Sequence of chain 1.C:
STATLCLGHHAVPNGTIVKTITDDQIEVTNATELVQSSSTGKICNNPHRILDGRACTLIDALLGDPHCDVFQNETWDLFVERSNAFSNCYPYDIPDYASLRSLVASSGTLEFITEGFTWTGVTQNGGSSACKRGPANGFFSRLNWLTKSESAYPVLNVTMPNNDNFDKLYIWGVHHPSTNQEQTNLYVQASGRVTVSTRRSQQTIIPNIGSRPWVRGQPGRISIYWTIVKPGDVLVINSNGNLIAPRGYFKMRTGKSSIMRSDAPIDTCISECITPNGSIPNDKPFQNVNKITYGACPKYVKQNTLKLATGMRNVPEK

The protein below binds the small molecule below.
Small molecule (SMILES): CC(=O)N[C@@H]1[C@@H](O)[C@H](O)[C@@H](CO)O[C@H]1O

Binding-site contacts:
Ligand atom O5 contacts residue ASN38 of chain 1.C at 2.5 Å (h-bond).
Ligand atom C2 contacts residue ASN38 of chain 1.C at 2.5 Å.
Ligand atom O7 contacts residue THR40 of chain 1.C at 4.0 Å.
Ligand atom C4 contacts residue ASN38 of chain 1.C at 4.4 Å.
Ligand atom C8 contacts residue THR318 of chain 1.C at 3.7 Å.
Ligand atom C8 contacts residue LEU52 of chain 1.D at 3.5 Å (hydrophobic).
Ligand atom C5 contacts residue ASN38 of chain 1.C at 3.7 Å.
Ligand atom C7 contacts residue THR318 of chain 1.C at 4.2 Å.
Ligand atom N2 contacts residue THR318 of chain 1.C at 3.6 Å.
Ligand atom C3 contacts residue ASN38 of chain 1.C at 3.9 Å.
Ligand atom C1 contacts residue ASN38 of chain 1.C at 1.4 Å.
Ligand atom N2 contacts residue ASN38 of chain 1.C at 2.7 Å (h-bond).
Ligand atom C7 contacts residue ASN38 of chain 1.C at 4.0 Å.

Sequence of chain 1.D:
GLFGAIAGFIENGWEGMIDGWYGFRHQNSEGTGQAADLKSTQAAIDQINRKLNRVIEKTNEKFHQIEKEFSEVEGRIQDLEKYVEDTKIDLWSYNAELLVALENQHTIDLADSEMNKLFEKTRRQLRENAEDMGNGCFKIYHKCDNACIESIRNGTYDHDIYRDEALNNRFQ